Sequence of chain 1.A:
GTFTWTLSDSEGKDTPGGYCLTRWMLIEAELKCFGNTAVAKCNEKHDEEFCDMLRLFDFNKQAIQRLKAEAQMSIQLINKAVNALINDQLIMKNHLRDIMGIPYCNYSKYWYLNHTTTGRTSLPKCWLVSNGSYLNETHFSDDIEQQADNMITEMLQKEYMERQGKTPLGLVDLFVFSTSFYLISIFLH

Binding-site contacts:
Ligand atom C4 contacts residue ASN136 of chain 1.A at 4.2 Å.
Ligand atom C8 contacts residue HIS139 of chain 1.A at 3.7 Å.
Ligand atom C2 contacts residue ASN136 of chain 1.A at 2.5 Å.
Ligand atom C5 contacts residue ASN136 of chain 1.A at 3.7 Å.
Ligand atom O5 contacts residue ASN136 of chain 1.A at 2.4 Å (h-bond).
Ligand atom C3 contacts residue ASN136 of chain 1.A at 3.8 Å.
Ligand atom N2 contacts residue ASN136 of chain 1.A at 2.9 Å (h-bond).
Ligand atom O7 contacts residue ASN136 of chain 1.A at 3.7 Å.
Ligand atom C1 contacts residue ASN136 of chain 1.A at 1.4 Å.
Ligand atom O6 contacts residue ASN136 of chain 1.A at 4.4 Å.
Ligand atom O7 contacts residue HIS139 of chain 1.A at 3.1 Å.
Ligand atom C7 contacts residue ASN136 of chain 1.A at 3.5 Å.
Ligand atom C7 contacts residue HIS139 of chain 1.A at 3.6 Å.

The protein below binds the small molecule below.
Small molecule (SMILES): CC(=O)N[C@@H]1[C@@H](O)[C@H](O)[C@@H](CO)O[C@H]1O